The small molecule below binds the protein below.
Small molecule (SMILES): CCCCCCCC(=O)OC[C@H](CO[P](=O)(O)OP(=O)(O)O)OC(=O)CCCCCCC

Binding-site contacts:
Ligand atom C1C contacts residue TRP44 of chain 1.A at 4.4 Å (hydrophobic).
Ligand atom O23 contacts residue LYS148 of chain 1.A at 4.2 Å.
Ligand atom C3C contacts residue LEU48 of chain 1.A at 4.5 Å (hydrophobic).
Ligand atom C4A contacts residue PHE140 of chain 3.A at 3.5 Å (hydrophobic).
Ligand atom O23 contacts residue ARG43 of chain 1.A at 3.0 Å.
Ligand atom O21 contacts residue TRP44 of chain 1.A at 3.6 Å.
Ligand atom P1 contacts residue ARG43 of chain 1.A at 4.0 Å.
Ligand atom C3B contacts residue ARG45 of chain 1.A at 4.4 Å.
Ligand atom O2C contacts residue TRP44 of chain 1.A at 3.6 Å.
Ligand atom C6A contacts residue PHE140 of chain 3.A at 4.0 Å (hydrophobic).
Ligand atom O12 contacts residue ARG43 of chain 1.A at 3.8 Å.
Ligand atom O11 contacts residue ARG45 of chain 1.A at 3.4 Å (salt-bridge).
Ligand atom O22 contacts residue ARG43 of chain 1.A at 3.0 Å (salt-bridge).
Ligand atom O12 contacts residue TRP44 of chain 1.A at 3.5 Å.
Ligand atom C5A contacts residue PHE140 of chain 3.A at 3.8 Å (hydrophobic).
Ligand atom C3A contacts residue PHE140 of chain 3.A at 3.8 Å (hydrophobic).
Ligand atom P2 contacts residue TRP44 of chain 1.A at 3.8 Å.
Ligand atom O1B contacts residue ARG45 of chain 1.A at 3.4 Å.
Ligand atom P1 contacts residue ARG45 of chain 1.A at 4.2 Å.
Ligand atom O1B contacts residue LEU48 of chain 1.A at 4.3 Å.
Ligand atom C2A contacts residue PHE140 of chain 3.A at 4.3 Å (hydrophobic).
Ligand atom P1 contacts residue TRP44 of chain 1.A at 4.1 Å.
Ligand atom C1B contacts residue ARG45 of chain 1.A at 4.1 Å.
Ligand atom C1A contacts residue TRP44 of chain 1.A at 4.3 Å (hydrophobic).
Ligand atom O12 contacts residue ARG45 of chain 1.A at 3.3 Å (salt-bridge).
Ligand atom C3C contacts residue TRP44 of chain 1.A at 4.5 Å (hydrophobic).
Ligand atom P2 contacts residue ARG43 of chain 1.A at 3.9 Å.
Ligand atom O1 contacts residue TRP44 of chain 1.A at 3.3 Å.
Ligand atom O11 contacts residue ARG43 of chain 1.A at 3.3 Å (salt-bridge).
Ligand atom C7A contacts residue PHE140 of chain 3.A at 4.2 Å (hydrophobic).
Ligand atom O13 contacts residue TRP44 of chain 1.A at 3.7 Å.
Ligand atom C2C contacts residue TRP44 of chain 1.A at 4.4 Å (hydrophobic).
Ligand atom O23 contacts residue TRP44 of chain 1.A at 2.7 Å (h-bond).

Sequence of chain 3.A:
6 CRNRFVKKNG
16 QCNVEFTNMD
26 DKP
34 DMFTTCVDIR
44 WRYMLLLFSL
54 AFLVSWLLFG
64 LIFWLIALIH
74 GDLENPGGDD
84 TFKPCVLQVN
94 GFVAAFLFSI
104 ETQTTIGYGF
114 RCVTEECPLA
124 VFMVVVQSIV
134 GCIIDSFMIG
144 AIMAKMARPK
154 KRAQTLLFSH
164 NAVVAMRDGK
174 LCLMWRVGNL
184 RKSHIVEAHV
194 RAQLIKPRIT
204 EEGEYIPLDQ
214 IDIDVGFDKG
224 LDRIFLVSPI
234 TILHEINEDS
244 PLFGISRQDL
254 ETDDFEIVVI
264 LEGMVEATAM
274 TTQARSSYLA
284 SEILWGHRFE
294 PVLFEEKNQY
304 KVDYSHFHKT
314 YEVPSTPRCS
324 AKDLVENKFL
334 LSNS

Sequence of chain 1.A:
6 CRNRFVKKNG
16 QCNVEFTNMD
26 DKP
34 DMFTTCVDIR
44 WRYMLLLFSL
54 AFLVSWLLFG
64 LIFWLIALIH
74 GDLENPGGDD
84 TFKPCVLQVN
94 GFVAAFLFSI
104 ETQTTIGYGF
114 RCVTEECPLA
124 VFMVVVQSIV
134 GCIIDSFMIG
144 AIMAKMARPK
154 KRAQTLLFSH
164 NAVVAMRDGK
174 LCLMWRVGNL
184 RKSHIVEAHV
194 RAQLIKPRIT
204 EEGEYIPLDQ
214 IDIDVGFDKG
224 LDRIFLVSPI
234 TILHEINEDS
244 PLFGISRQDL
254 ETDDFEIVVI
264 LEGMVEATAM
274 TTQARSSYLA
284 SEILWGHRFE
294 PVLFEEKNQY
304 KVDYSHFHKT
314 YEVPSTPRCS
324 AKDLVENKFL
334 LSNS